Binding-site contacts:
Ligand atom N1 contacts residue ARG314 of chain 2.A at 2.8 Å (salt-bridge).
Ligand atom N7 contacts residue NAD1 of chain 2.C at 3.5 Å.
Ligand atom C3' contacts residue SER55 of chain 2.A at 3.5 Å.
Ligand atom N9 contacts residue NAD1 of chain 2.C at 3.5 Å.
Ligand atom O1P contacts residue SER288 of chain 2.A at 2.8 Å (h-bond).
Ligand atom O3P contacts residue GLY222 of chain 2.A at 3.3 Å.
Ligand atom P contacts residue ALA223 of chain 2.A at 3.5 Å.
Ligand atom N7 contacts residue GLY304 of chain 2.A at 3.4 Å.
Ligand atom N7 contacts residue MET305 of chain 2.A at 3.0 Å (h-bond).
Ligand atom O2 contacts residue ARG314 of chain 2.A at 3.4 Å (salt-bridge).
Ligand atom O2 contacts residue SER225 of chain 2.A at 2.5 Å (h-bond).
Ligand atom C5 contacts residue NAD1 of chain 2.C at 3.5 Å.
Ligand atom O3P contacts residue GLY266 of chain 2.A at 2.9 Å (h-bond).
Ligand atom C6 contacts residue NAD1 of chain 2.C at 3.5 Å.
Ligand atom C8 contacts residue MET57 of chain 2.A at 3.5 Å (hydrophobic).
Ligand atom C2 contacts residue ARG314 of chain 2.A at 3.5 Å.
Ligand atom O3' contacts residue ASP264 of chain 2.A at 2.5 Å (salt-bridge).
Ligand atom O3' contacts residue SER55 of chain 2.A at 2.8 Å (h-bond).
Ligand atom C4' contacts residue ASP264 of chain 2.A at 3.5 Å.
Ligand atom C2 contacts residue SER225 of chain 2.A at 3.2 Å.
Ligand atom C5' contacts residue SER55 of chain 2.A at 3.5 Å.
Ligand atom O6 contacts residue GLY304 of chain 2.A at 3.1 Å.
Ligand atom N1 contacts residue NAD1 of chain 2.C at 3.2 Å.
Ligand atom O3' contacts residue MET285 of chain 2.A at 3.5 Å (h-bond).
Ligand atom O6 contacts residue MET305 of chain 2.A at 3.2 Å (h-bond).
Ligand atom O2P contacts residue HIS302 of chain 2.A at 2.8 Å (h-bond).
Ligand atom O6 contacts residue ALA306 of chain 2.A at 2.8 Å (h-bond).
Ligand atom O3P contacts residue ALA223 of chain 2.A at 2.7 Å (h-bond).
Ligand atom O1P contacts residue GLY287 of chain 2.A at 2.7 Å (h-bond).
Ligand atom O2 contacts residue NAD1 of chain 2.C at 3.1 Å.
Ligand atom O2' contacts residue NAD1 of chain 2.C at 3.3 Å (h-bond).
Ligand atom O6 contacts residue GLY315 of chain 2.A at 3.3 Å.
Ligand atom C4 contacts residue NAD1 of chain 2.C at 3.3 Å.
Ligand atom N3 contacts residue NAD1 of chain 2.C at 3.1 Å.
Ligand atom C2 contacts residue NAD1 of chain 2.C at 3.0 Å.
Ligand atom O5' contacts residue GLY265 of chain 2.A at 3.3 Å.
Ligand atom O2P contacts residue ALA223 of chain 2.A at 3.4 Å (h-bond).
Ligand atom C3' contacts residue ASP264 of chain 2.A at 3.4 Å.
Ligand atom O2 contacts residue SER227 of chain 2.A at 2.7 Å (h-bond).
Ligand atom O2' contacts residue ASP264 of chain 2.A at 2.6 Å (salt-bridge).

Sequence of chain 2.A:
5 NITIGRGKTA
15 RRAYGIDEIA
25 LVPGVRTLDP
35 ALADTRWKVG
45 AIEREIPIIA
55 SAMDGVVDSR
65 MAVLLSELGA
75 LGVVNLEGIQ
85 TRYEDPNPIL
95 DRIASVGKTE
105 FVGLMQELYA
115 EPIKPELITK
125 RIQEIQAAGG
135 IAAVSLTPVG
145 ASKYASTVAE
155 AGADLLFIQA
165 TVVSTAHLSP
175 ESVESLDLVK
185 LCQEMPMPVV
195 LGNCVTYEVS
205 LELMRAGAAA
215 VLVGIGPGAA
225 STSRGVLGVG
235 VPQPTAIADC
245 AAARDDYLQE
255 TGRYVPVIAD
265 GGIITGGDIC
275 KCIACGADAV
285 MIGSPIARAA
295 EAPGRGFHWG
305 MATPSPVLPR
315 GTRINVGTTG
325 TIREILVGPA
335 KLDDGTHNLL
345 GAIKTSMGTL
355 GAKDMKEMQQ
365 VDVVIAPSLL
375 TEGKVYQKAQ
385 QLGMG

The small molecule below binds the protein below.
Small molecule (SMILES): O=c1[nH]c(=O)c2[nH+]cn([C@@H]3O[C@H](COP(=O)(O)O)[C@@H](O)[C@H]3O)c2[nH]1